A protein and the small-molecule ligand that binds it are described below.
Small molecule (SMILES): CC(=O)N[C@@H]1[C@@H](O)[C@H](O)[C@@H](CO)O[C@H]1O

Sequence of chain 1.B:
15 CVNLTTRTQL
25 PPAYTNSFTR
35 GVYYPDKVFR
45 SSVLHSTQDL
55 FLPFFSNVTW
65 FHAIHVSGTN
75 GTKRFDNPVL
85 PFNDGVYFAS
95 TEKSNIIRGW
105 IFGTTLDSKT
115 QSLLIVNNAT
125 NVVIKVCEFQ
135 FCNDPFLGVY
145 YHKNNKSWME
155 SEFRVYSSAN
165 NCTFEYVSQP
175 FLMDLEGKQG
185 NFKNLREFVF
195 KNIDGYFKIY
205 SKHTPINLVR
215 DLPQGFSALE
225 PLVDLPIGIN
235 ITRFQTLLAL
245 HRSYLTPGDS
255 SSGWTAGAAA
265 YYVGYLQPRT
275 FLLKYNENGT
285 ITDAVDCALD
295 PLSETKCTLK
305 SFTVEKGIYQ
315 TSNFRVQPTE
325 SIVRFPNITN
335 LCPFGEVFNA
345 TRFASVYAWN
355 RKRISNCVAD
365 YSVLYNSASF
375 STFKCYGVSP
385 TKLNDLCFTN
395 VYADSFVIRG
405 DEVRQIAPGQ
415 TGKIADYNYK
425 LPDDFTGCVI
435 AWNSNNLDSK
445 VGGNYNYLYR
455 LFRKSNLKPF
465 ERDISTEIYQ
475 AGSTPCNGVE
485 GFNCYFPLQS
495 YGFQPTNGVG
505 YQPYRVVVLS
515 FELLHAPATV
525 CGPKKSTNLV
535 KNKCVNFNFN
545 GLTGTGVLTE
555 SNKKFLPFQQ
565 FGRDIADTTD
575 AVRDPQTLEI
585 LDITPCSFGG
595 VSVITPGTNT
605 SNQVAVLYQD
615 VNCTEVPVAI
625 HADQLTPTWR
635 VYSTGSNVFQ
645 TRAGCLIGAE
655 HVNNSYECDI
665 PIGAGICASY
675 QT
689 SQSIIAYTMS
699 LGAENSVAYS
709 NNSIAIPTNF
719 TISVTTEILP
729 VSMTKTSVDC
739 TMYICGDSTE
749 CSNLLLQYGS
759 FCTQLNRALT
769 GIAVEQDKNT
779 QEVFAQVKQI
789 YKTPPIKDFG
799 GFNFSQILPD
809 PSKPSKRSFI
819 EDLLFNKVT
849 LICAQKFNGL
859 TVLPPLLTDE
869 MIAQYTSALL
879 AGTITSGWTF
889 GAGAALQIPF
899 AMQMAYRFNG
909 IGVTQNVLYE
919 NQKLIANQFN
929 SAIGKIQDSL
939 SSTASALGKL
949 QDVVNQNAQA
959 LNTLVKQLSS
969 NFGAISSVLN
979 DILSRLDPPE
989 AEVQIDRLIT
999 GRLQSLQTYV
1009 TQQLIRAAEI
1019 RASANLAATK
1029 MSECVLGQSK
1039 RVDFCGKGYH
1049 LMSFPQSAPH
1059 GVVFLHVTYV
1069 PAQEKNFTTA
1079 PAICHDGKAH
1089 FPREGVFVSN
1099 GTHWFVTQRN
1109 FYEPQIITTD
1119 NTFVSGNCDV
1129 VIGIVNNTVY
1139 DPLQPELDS

Binding-site contacts:
Ligand atom C1 contacts residue ASP442 of chain 1.B at 3.2 Å.
Ligand atom C7 contacts residue ASN440 of chain 1.B at 3.5 Å.
Ligand atom O5 contacts residue ASP442 of chain 1.B at 3.3 Å (salt-bridge).
Ligand atom C3 contacts residue ASN440 of chain 1.B at 4.4 Å.
Ligand atom O5 contacts residue ASN440 of chain 1.B at 4.3 Å.
Ligand atom C1 contacts residue ASN440 of chain 1.B at 3.0 Å.
Ligand atom C2 contacts residue ASN440 of chain 1.B at 3.6 Å.
Ligand atom O6 contacts residue SER443 of chain 1.B at 4.1 Å.
Ligand atom C8 contacts residue ASN440 of chain 1.B at 3.1 Å.
Ligand atom N2 contacts residue ASN440 of chain 1.B at 2.9 Å (h-bond).